A small-molecule ligand and the protein it binds are described below.
Small molecule (SMILES): CC(=O)N[C@@H]1[C@@H](O)[C@H](O)[C@@H](CO)O[C@H]1O

Binding-site contacts:
Ligand atom O6 contacts residue GLU118 of chain 1.C at 3.4 Å (salt-bridge).
Ligand atom O7 contacts residue ASN96 of chain 1.C at 4.4 Å.
Ligand atom C6 contacts residue GLU118 of chain 1.C at 4.0 Å.
Ligand atom N2 contacts residue ASN96 of chain 1.C at 2.9 Å (h-bond).
Ligand atom C7 contacts residue PHE144 of chain 1.C at 3.7 Å (hydrophobic).
Ligand atom O5 contacts residue ASN96 of chain 1.C at 2.4 Å (h-bond).
Ligand atom C7 contacts residue ASN96 of chain 1.C at 3.9 Å.
Ligand atom C5 contacts residue ASN96 of chain 1.C at 3.7 Å.
Ligand atom C4 contacts residue ASN96 of chain 1.C at 4.2 Å.
Ligand atom O7 contacts residue PHE144 of chain 1.C at 4.0 Å.
Ligand atom C8 contacts residue PHE144 of chain 1.C at 3.5 Å (hydrophobic).
Ligand atom C2 contacts residue ASN96 of chain 1.C at 2.4 Å.
Ligand atom N2 contacts residue PHE144 of chain 1.C at 4.1 Å.
Ligand atom C1 contacts residue ASN96 of chain 1.C at 1.4 Å.
Ligand atom O5 contacts residue GLU118 of chain 1.C at 4.0 Å.
Ligand atom C3 contacts residue ASN96 of chain 1.C at 3.8 Å.

Sequence of chain 1.C:
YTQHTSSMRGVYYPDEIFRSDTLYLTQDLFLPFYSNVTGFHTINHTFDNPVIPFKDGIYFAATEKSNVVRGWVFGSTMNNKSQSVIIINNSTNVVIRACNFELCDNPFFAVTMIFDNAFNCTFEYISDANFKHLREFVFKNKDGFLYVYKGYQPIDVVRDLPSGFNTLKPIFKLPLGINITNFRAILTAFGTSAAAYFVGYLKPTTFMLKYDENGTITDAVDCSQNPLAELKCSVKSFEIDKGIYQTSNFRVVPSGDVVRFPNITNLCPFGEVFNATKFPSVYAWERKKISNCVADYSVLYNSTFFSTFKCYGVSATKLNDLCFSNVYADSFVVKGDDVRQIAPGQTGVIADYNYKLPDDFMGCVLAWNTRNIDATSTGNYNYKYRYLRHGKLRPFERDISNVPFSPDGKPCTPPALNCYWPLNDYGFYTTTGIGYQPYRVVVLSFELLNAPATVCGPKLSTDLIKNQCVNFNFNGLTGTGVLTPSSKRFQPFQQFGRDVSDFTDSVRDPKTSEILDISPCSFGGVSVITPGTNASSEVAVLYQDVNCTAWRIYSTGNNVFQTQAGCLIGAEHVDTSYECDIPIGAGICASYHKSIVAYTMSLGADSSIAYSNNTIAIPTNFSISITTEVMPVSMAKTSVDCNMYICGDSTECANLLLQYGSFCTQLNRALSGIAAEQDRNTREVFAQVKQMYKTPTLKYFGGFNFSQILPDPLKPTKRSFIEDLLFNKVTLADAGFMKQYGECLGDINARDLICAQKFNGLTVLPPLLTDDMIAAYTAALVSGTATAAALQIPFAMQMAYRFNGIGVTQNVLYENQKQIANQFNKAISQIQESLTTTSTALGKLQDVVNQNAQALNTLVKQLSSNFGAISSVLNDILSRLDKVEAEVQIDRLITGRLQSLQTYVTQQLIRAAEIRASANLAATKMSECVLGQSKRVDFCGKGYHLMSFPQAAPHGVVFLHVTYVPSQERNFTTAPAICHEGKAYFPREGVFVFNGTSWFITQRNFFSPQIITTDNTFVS